This protein binds this small molecule.
Small molecule (SMILES): NCCCN

Binding-site contacts:
Ligand atom CB contacts residue VAL390 of chain 1.B at 4.3 Å (hydrophobic).
Ligand atom NAA contacts residue ASN388 of chain 1.B at 3.4 Å (h-bond).
Ligand atom CB contacts residue PRO391 of chain 1.B at 4.2 Å (hydrophobic).
Ligand atom CC contacts residue PRO391 of chain 1.B at 4.4 Å (hydrophobic).
Ligand atom ND contacts residue PRO391 of chain 1.B at 3.8 Å.

Sequence of chain 1.B:
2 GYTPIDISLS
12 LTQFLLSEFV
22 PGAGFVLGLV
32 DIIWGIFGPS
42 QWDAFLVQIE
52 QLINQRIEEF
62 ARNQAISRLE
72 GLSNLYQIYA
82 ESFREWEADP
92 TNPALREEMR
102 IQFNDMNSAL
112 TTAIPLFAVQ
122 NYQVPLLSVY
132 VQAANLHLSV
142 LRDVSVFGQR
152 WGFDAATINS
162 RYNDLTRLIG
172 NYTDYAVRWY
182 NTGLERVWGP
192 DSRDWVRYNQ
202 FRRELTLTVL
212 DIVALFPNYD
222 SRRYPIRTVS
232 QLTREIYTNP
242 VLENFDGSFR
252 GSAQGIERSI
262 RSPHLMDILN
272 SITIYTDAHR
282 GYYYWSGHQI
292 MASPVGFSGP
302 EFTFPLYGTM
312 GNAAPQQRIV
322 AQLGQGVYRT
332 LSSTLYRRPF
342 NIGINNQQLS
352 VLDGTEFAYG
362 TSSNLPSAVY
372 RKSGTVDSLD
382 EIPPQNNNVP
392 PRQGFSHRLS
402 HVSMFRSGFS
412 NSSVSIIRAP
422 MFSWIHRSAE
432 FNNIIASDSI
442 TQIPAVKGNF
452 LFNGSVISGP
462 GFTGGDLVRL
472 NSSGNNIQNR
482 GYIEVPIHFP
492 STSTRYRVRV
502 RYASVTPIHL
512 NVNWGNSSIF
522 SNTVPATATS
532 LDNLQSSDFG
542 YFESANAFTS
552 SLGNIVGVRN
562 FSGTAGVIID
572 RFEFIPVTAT